Sequence of chain 1.B:
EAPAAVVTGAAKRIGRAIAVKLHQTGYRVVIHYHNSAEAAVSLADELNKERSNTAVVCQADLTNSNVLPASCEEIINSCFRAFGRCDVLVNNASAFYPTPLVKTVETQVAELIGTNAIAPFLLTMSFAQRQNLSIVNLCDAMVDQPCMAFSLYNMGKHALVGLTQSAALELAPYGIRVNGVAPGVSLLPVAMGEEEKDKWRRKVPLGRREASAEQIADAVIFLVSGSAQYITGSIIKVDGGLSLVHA

Binding-site contacts:
Ligand atom C9 contacts residue NAP1 of chain 1.I at 3.4 Å.
Ligand atom N8 contacts residue NAP1 of chain 1.I at 3.3 Å (h-bond).
Ligand atom C9 contacts residue LEU228 of chain 1.B at 3.8 Å (hydrophobic).
Ligand atom C2 contacts residue PHE117 of chain 1.B at 3.4 Å (hydrophobic).
Ligand atom N5 contacts residue NAP1 of chain 1.I at 3.3 Å.
Ligand atom N3 contacts residue TYR194 of chain 1.B at 3.7 Å.
Ligand atom C4 contacts residue TYR194 of chain 1.B at 3.7 Å (hydrophobic).
Ligand atom C6 contacts residue NAP1 of chain 1.I at 3.4 Å.
Ligand atom C4A contacts residue NAP1 of chain 1.I at 3.6 Å.
Ligand atom N5 contacts residue PHE117 of chain 1.B at 3.6 Å.
Ligand atom N4 contacts residue PHE117 of chain 1.B at 3.7 Å.
Ligand atom C8A contacts residue NAP1 of chain 1.I at 3.4 Å.
Ligand atom CAO contacts residue PRO230 of chain 1.B at 3.8 Å (hydrophobic).
Ligand atom N1 contacts residue PHE117 of chain 1.B at 3.7 Å.
Ligand atom N1 contacts residue NAP1 of chain 1.I at 2.7 Å (h-bond).
Ligand atom CAX contacts residue PHE117 of chain 1.B at 3.6 Å (hydrophobic).
Ligand atom C2 contacts residue NAP1 of chain 1.I at 3.3 Å.
Ligand atom C4 contacts residue NAP1 of chain 1.I at 3.7 Å.
Ligand atom C7 contacts residue ARG34 of chain 1.B at 3.5 Å.
Ligand atom N4 contacts residue ASP181 of chain 1.B at 3.9 Å.
Ligand atom CAO contacts residue PHE117 of chain 1.B at 3.5 Å (hydrophobic).
Ligand atom CAT contacts residue PRO230 of chain 1.B at 3.8 Å (hydrophobic).
Ligand atom C8A contacts residue PHE117 of chain 1.B at 3.5 Å (hydrophobic).
Ligand atom N3 contacts residue PHE117 of chain 1.B at 3.6 Å.
Ligand atom CAR contacts residue PHE117 of chain 1.B at 3.8 Å (hydrophobic).
Ligand atom N4 contacts residue NAP1 of chain 1.I at 3.4 Å.
Ligand atom CAS contacts residue PHE117 of chain 1.B at 3.8 Å (hydrophobic).
Ligand atom CAT contacts residue MET233 of chain 1.B at 3.6 Å (hydrophobic).
Ligand atom C7 contacts residue LEU228 of chain 1.B at 3.4 Å (hydrophobic).
Ligand atom CAT contacts residue PHE117 of chain 1.B at 3.6 Å (hydrophobic).
Ligand atom N2 contacts residue NAP1 of chain 1.I at 3.1 Å (h-bond).
Ligand atom N3 contacts residue NAP1 of chain 1.I at 2.8 Å (h-bond).
Ligand atom N2 contacts residue PHE117 of chain 1.B at 3.5 Å.
Ligand atom C7 contacts residue NAP1 of chain 1.I at 3.5 Å.
Ligand atom N8 contacts residue ARG34 of chain 1.B at 3.3 Å (salt-bridge).
Ligand atom N2 contacts residue SER115 of chain 1.B at 2.9 Å (h-bond).
Ligand atom C4 contacts residue PHE117 of chain 1.B at 3.6 Å (hydrophobic).
Ligand atom C4A contacts residue PHE117 of chain 1.B at 3.6 Å (hydrophobic).
Ligand atom CBH contacts residue TRP241 of chain 1.B at 3.6 Å (hydrophobic).
Ligand atom N4 contacts residue TYR194 of chain 1.B at 2.9 Å (h-bond).

The protein below binds the small molecule below.
Small molecule (SMILES): CCN(Cc1cnc2nc(N)nc(N)c2n1)c1ccc(C(=O)N2CCC(C(=O)OC)CC2)cc1